The protein below binds the small molecule below.
Small molecule (SMILES): Nc1ccn([C@H]2C[C@H](O)[C@@H](COP(=O)(O)O)O2)c(=O)n1

Binding-site contacts:
Ligand atom C5' contacts residue DA4 of chain 33.D at 4.0 Å.
Ligand atom C3' contacts residue DA4 of chain 33.D at 3.3 Å.
Ligand atom C2' contacts residue DA4 of chain 33.D at 3.5 Å.
Ligand atom P contacts residue DA4 of chain 33.D at 3.2 Å.
Ligand atom O5' contacts residue DA4 of chain 33.D at 4.0 Å.
Ligand atom O3' contacts residue DA4 of chain 33.D at 4.2 Å.
Ligand atom C4' contacts residue DA4 of chain 33.D at 4.3 Å.
Ligand atom OP2 contacts residue DA4 of chain 33.D at 3.6 Å.
Ligand atom OP1 contacts residue DA4 of chain 33.D at 2.2 Å.